Sequence of chain 1.A:
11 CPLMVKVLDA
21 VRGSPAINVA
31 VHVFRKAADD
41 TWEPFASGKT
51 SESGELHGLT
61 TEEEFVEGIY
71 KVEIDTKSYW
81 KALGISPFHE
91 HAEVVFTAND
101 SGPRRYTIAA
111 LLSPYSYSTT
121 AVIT

The small molecule below binds the protein below.
Small molecule (SMILES): Cc1ccc(C(=O)c2cc(O)c(O)c([N+](=O)[O-])c2)cc1

Sequence of chain 3.A:
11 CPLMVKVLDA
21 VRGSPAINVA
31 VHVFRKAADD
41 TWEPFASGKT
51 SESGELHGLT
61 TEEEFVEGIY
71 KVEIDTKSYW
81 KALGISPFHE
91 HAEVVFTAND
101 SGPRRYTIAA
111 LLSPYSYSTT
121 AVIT

Binding-site contacts:
Ligand atom N9 contacts residue LYS16 of chain 3.A at 3.5 Å (salt-bridge).
Ligand atom O10 contacts residue LEU18 of chain 3.A at 3.7 Å.
Ligand atom C16 contacts residue TCW1 of chain 3.B at 2.1 Å.
Ligand atom C1 contacts residue TCW1 of chain 3.B at 0.5 Å.
Ligand atom C15 contacts residue TCW1 of chain 3.B at 2.0 Å.
Ligand atom C20 contacts residue SER118 of chain 1.A at 3.0 Å.
Ligand atom C15 contacts residue ALA109 of chain 1.A at 3.6 Å (hydrophobic).
Ligand atom O13 contacts residue LEU18 of chain 1.A at 3.1 Å.
Ligand atom N9 contacts residue TCW1 of chain 3.B at 1.1 Å.
Ligand atom C14 contacts residue LEU18 of chain 1.A at 3.7 Å (hydrophobic).
Ligand atom O8 contacts residue LYS16 of chain 3.A at 2.3 Å (salt-bridge).
Ligand atom O10 contacts residue TCW1 of chain 3.B at 1.3 Å.
Ligand atom C2 contacts residue TCW1 of chain 3.B at 0.9 Å.
Ligand atom O10 contacts residue VAL122 of chain 1.A at 3.6 Å.
Ligand atom C5 contacts residue TCW1 of chain 3.B at 0.5 Å.
Ligand atom C14 contacts residue TCW1 of chain 3.B at 1.4 Å.
Ligand atom O7 contacts residue TCW1 of chain 3.B at 0.8 Å (h-bond).
Ligand atom O13 contacts residue ALA109 of chain 3.A at 3.0 Å.
Ligand atom O11 contacts residue TCW1 of chain 3.B at 0.8 Å (h-bond).
Ligand atom C18 contacts residue TCW1 of chain 3.B at 1.0 Å.
Ligand atom O8 contacts residue TCW1 of chain 3.B at 1.0 Å (h-bond).
Ligand atom C6 contacts residue TCW1 of chain 3.B at 0.9 Å.
Ligand atom C6 contacts residue LYS16 of chain 3.A at 3.7 Å.
Ligand atom C19 contacts residue TCW1 of chain 3.B at 0.8 Å.
Ligand atom C4 contacts residue TCW1 of chain 3.B at 0.5 Å.
Ligand atom O13 contacts residue THR120 of chain 3.A at 3.2 Å.
Ligand atom C12 contacts residue LEU18 of chain 1.A at 3.3 Å (hydrophobic).
Ligand atom C2 contacts residue LYS16 of chain 1.A at 3.4 Å.
Ligand atom O8 contacts residue LYS16 of chain 1.A at 3.3 Å (salt-bridge).
Ligand atom O13 contacts residue TCW1 of chain 3.B at 2.7 Å.
Ligand atom C3 contacts residue TCW1 of chain 3.B at 1.1 Å.
Ligand atom C16 contacts residue ALA109 of chain 1.A at 3.5 Å (hydrophobic).
Ligand atom C20 contacts residue TCW1 of chain 3.B at 3.2 Å.
Ligand atom C20 contacts residue THR119 of chain 1.A at 3.6 Å.
Ligand atom C1 contacts residue LYS16 of chain 1.A at 3.5 Å.
Ligand atom C17 contacts residue TCW1 of chain 3.B at 1.8 Å.
Ligand atom C1 contacts residue LYS16 of chain 3.A at 3.2 Å.
Ligand atom C12 contacts residue TCW1 of chain 3.B at 1.9 Å.
Ligand atom O7 contacts residue LYS16 of chain 1.A at 3.0 Å (salt-bridge).
Ligand atom O11 contacts residue LYS16 of chain 3.A at 2.8 Å (salt-bridge).